Sequence of chain 1.B:
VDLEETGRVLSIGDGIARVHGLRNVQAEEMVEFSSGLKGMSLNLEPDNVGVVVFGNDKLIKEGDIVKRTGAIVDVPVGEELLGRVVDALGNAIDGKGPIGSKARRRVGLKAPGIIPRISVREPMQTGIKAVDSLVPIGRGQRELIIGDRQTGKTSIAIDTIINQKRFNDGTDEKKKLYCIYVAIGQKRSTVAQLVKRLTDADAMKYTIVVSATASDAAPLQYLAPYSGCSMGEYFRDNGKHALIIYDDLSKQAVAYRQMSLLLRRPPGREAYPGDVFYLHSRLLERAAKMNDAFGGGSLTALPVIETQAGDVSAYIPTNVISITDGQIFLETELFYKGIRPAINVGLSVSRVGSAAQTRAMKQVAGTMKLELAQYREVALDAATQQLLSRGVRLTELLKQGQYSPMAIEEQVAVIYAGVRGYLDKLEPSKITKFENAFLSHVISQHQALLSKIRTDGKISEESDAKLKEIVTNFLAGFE

The small molecule below binds the protein below.
Small molecule (SMILES): Nc1ncnc2c1ncn2[C@@H]1O[C@H](CO[P](=O)(O)O[P](=O)(O)NP(=O)(O)O)[C@@H](O)[C@H]1O

Binding-site contacts:
Ligand atom C2' contacts residue GLN432 of chain 1.B at 3.3 Å.
Ligand atom O1B contacts residue THR173 of chain 1.B at 3.0 Å (h-bond).
Ligand atom N7 contacts residue SER177 of chain 1.B at 3.5 Å (h-bond).
Ligand atom O1B contacts residue LYS175 of chain 1.B at 2.9 Å (salt-bridge).
Ligand atom N3B contacts residue MG1 of chain 1.T at 3.6 Å.
Ligand atom O1A contacts residue GLN172 of chain 1.B at 3.6 Å.
Ligand atom PB contacts residue MG1 of chain 1.T at 3.4 Å.
Ligand atom N3B contacts residue GLN172 of chain 1.B at 3.2 Å (h-bond).
Ligand atom O1B contacts residue GLY174 of chain 1.B at 3.3 Å (h-bond).
Ligand atom N7 contacts residue GLN432 of chain 1.B at 3.5 Å.
Ligand atom O3A contacts residue LYS175 of chain 1.B at 3.2 Å (salt-bridge).
Ligand atom O2' contacts residue GLN432 of chain 1.B at 2.9 Å (h-bond).
Ligand atom O2' contacts residue ASP363 of chain 1.E at 2.7 Å (salt-bridge).
Ligand atom N3 contacts residue ARG362 of chain 1.B at 3.6 Å (salt-bridge).
Ligand atom O2A contacts residue THR176 of chain 1.B at 3.5 Å (h-bond).
Ligand atom O1B contacts residue GLN172 of chain 1.B at 3.4 Å (h-bond).
Ligand atom O4' contacts residue PHE357 of chain 1.B at 3.3 Å.
Ligand atom N6 contacts residue GLN430 of chain 1.B at 2.8 Å (h-bond).
Ligand atom O1G contacts residue GLN172 of chain 1.B at 3.1 Å (h-bond).
Ligand atom C8 contacts residue GLN432 of chain 1.B at 3.6 Å.
Ligand atom O3A contacts residue GLY174 of chain 1.B at 2.9 Å (h-bond).
Ligand atom O2G contacts residue MG1 of chain 1.T at 2.1 Å.
Ligand atom O3G contacts residue ARG171 of chain 1.B at 3.4 Å.
Ligand atom C4 contacts residue GLN432 of chain 1.B at 3.6 Å.
Ligand atom N9 contacts residue GLN432 of chain 1.B at 3.5 Å (h-bond).
Ligand atom C4' contacts residue GLN172 of chain 1.B at 3.5 Å.
Ligand atom O2A contacts residue SER177 of chain 1.B at 2.5 Å (h-bond).
Ligand atom PB contacts residue LYS175 of chain 1.B at 3.5 Å.
Ligand atom O2A contacts residue GLY174 of chain 1.B at 3.5 Å.
Ligand atom O2B contacts residue LYS175 of chain 1.B at 3.5 Å (salt-bridge).
Ligand atom O5' contacts residue GLY174 of chain 1.B at 3.5 Å.
Ligand atom PG contacts residue MG1 of chain 1.T at 3.4 Å.
Ligand atom O1G contacts residue ARG360 of chain 1.E at 3.4 Å (salt-bridge).
Ligand atom C8 contacts residue SER177 of chain 1.B at 3.1 Å.
Ligand atom O2B contacts residue MG1 of chain 1.T at 2.2 Å.
Ligand atom O2B contacts residue THR176 of chain 1.B at 2.9 Å (h-bond).
Ligand atom C5 contacts residue GLN432 of chain 1.B at 3.5 Å.
Ligand atom C5' contacts residue GLN172 of chain 1.B at 3.3 Å.
Ligand atom PA contacts residue SER177 of chain 1.B at 3.6 Å.
Ligand atom O3G contacts residue GLN172 of chain 1.B at 3.0 Å (h-bond).

Sequence of chain 1.E:
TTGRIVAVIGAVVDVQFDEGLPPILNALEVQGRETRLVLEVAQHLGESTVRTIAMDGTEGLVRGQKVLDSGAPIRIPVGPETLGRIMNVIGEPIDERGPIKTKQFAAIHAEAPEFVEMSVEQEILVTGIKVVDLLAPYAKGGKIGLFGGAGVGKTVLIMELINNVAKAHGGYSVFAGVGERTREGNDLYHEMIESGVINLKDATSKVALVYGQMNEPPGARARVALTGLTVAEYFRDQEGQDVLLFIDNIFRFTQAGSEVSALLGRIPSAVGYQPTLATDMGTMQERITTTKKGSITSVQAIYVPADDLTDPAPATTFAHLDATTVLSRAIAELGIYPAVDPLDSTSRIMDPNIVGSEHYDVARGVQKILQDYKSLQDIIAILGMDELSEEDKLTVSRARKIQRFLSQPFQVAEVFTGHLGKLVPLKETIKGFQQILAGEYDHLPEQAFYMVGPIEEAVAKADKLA